A small-molecule ligand and the protein it binds are described below.
Small molecule (SMILES): Nc1ccn([C@H]2C[C@H](O)[C@@H](COP(=O)(O)O)O2)c(=O)n1

Binding-site contacts:
Ligand atom O3' contacts residue DA1 of chain 1.TE at 1.6 Å.
Ligand atom C2' contacts residue PRO205 of chain 1.SA at 4.5 Å (hydrophobic).
Ligand atom C5' contacts residue DA1 of chain 1.TE at 3.6 Å.
Ligand atom C3' contacts residue DA1 of chain 1.TE at 2.6 Å.
Ligand atom O3' contacts residue PRO205 of chain 1.SA at 4.1 Å.
Ligand atom C2' contacts residue DA1 of chain 1.TE at 3.7 Å.
Ligand atom O5' contacts residue DA1 of chain 1.TE at 3.9 Å.
Ligand atom C4' contacts residue DA1 of chain 1.TE at 3.7 Å.

Sequence of chain 1.SA:
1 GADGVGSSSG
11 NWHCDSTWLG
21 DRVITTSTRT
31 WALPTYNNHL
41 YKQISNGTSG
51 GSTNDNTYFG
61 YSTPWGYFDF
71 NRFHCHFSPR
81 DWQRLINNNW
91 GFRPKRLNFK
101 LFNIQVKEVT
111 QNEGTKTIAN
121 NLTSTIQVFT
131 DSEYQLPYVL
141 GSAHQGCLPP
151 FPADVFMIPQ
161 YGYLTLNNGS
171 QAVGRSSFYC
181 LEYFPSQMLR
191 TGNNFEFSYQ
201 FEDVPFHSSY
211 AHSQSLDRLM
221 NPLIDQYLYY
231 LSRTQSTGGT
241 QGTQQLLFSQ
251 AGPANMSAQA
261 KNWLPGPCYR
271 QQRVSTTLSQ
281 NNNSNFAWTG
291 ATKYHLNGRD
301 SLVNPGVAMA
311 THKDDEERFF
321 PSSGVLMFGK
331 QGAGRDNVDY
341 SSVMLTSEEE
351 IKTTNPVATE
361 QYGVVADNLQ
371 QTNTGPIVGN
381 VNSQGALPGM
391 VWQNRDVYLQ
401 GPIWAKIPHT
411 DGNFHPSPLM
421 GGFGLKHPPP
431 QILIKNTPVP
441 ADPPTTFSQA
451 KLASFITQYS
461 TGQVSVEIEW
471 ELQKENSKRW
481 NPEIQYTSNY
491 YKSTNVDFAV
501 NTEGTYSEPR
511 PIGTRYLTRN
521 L